Binding-site contacts:
Ligand atom CD1 contacts residue LYS46 of chain 2.B at 3.2 Å.
Ligand atom C contacts residue ASN44 of chain 2.B at 3.5 Å.
Ligand atom CD1 contacts residue MET42 of chain 2.B at 3.0 Å (hydrophobic).
Ligand atom C contacts residue GLY45 of chain 2.B at 3.8 Å.
Ligand atom CB contacts residue LYS46 of chain 2.B at 3.4 Å.
Ligand atom OD2 contacts residue LYS200 of chain 2.B at 3.2 Å.
Ligand atom CG2 contacts residue LYS200 of chain 2.B at 3.6 Å.
Ligand atom O contacts residue ASN44 of chain 2.B at 2.9 Å.
Ligand atom CG1 contacts residue ASN44 of chain 2.B at 2.8 Å.
Ligand atom CE2 contacts residue PRO206 of chain 2.B at 3.6 Å (hydrophobic).
Ligand atom CB contacts residue LYS200 of chain 2.B at 3.2 Å.
Ligand atom C contacts residue ASN44 of chain 2.B at 3.1 Å.
Ligand atom OH contacts residue PRO206 of chain 2.B at 3.3 Å.
Ligand atom C contacts residue GLY45 of chain 2.B at 3.9 Å.
Ligand atom CD contacts residue ASN44 of chain 2.B at 3.0 Å.
Ligand atom CB contacts residue GLN43 of chain 2.B at 3.9 Å.
Ligand atom O contacts residue ASN44 of chain 2.B at 2.7 Å (h-bond).
Ligand atom CZ contacts residue PRO206 of chain 2.B at 3.8 Å (hydrophobic).
Ligand atom CB contacts residue LYS200 of chain 2.B at 3.8 Å.
Ligand atom O contacts residue GLY45 of chain 2.B at 3.2 Å.
Ligand atom CZ contacts residue MET42 of chain 2.B at 3.5 Å (hydrophobic).
Ligand atom CE1 contacts residue LYS46 of chain 2.B at 3.9 Å.
Ligand atom CB contacts residue ASN44 of chain 2.B at 3.6 Å.
Ligand atom C contacts residue LYS46 of chain 2.B at 3.5 Å.
Ligand atom N contacts residue ASN44 of chain 2.B at 3.4 Å (h-bond).
Ligand atom CA contacts residue LYS46 of chain 2.B at 3.6 Å.
Ligand atom CA contacts residue LYS200 of chain 2.B at 3.8 Å.
Ligand atom O contacts residue GLY45 of chain 2.B at 2.9 Å.
Ligand atom O contacts residue LYS200 of chain 2.B at 3.1 Å (salt-bridge).
Ligand atom CG contacts residue MET42 of chain 2.B at 3.5 Å (hydrophobic).
Ligand atom CA contacts residue ASN44 of chain 2.B at 3.2 Å.
Ligand atom CG1 contacts residue GLY45 of chain 2.B at 3.5 Å.
Ligand atom CE1 contacts residue MET42 of chain 2.B at 3.2 Å (hydrophobic).
Ligand atom CG1 contacts residue LYS200 of chain 2.B at 3.7 Å.
Ligand atom O contacts residue LYS46 of chain 2.B at 2.9 Å.
Ligand atom CB contacts residue MET42 of chain 2.B at 3.4 Å (hydrophobic).
Ligand atom N contacts residue LYS200 of chain 2.B at 3.5 Å.
Ligand atom N contacts residue ASN44 of chain 2.B at 3.3 Å (h-bond).
Ligand atom OH contacts residue MET42 of chain 2.B at 3.4 Å.
Ligand atom C contacts residue ASN44 of chain 2.B at 3.7 Å.

Sequence of chain 2.B:
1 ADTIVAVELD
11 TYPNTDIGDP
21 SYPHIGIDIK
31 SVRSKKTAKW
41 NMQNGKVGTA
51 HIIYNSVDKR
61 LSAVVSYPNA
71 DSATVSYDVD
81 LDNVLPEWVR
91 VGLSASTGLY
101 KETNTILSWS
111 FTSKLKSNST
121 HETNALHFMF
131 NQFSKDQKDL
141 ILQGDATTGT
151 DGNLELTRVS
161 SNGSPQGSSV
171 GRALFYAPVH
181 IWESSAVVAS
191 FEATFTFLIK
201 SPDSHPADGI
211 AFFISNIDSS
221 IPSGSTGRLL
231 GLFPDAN

This small molecule binds to this protein.
Small molecule (SMILES): CC(C)[C@H](NC(=O)[C@@H](N)CC(=O)O)C(=O)N[C@@H](Cc1ccccc1)C(=O)N[C@@H](Cc1ccc(O)cc1)C(=O)N1CCC[C@H]1C(=O)N[C@@H](Cc1ccc(O)cc1)C(=O)N1CCC[C@H]1C(=O)N[C@@H](Cc1ccc(O)cc1)C(=O)N[C@@H](C)C(=O)N[C@@H](CO)C(=O)NCC(=O)N[C@@H](CO)C(=O)O